The small molecule below binds the protein below.
Small molecule (SMILES): O=[N+]([O-])c1ccc2[nH]nnc2c1

Sequence of chain 1.C:
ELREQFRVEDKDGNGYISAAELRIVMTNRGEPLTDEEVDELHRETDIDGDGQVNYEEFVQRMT

Binding-site contacts:
Ligand atom O11 contacts residue LEU30 of chain 1.C at 3.6 Å.
Ligand atom C7 contacts residue MET34 of chain 1.C at 3.6 Å (hydrophobic).
Ligand atom N3 contacts residue ARG37 of chain 1.C at 3.9 Å.
Ligand atom C7 contacts residue LEU49 of chain 1.C at 3.7 Å (hydrophobic).
Ligand atom C6 contacts residue LEU49 of chain 1.C at 3.6 Å (hydrophobic).
Ligand atom C6 contacts residue THR53 of chain 1.C at 4.3 Å.
Ligand atom N2 contacts residue MET70 of chain 1.C at 3.8 Å.
Ligand atom O21 contacts residue LEU30 of chain 1.C at 4.0 Å.
Ligand atom N2 contacts residue GLU17 of chain 1.C at 3.4 Å (salt-bridge).
Ligand atom C7A contacts residue MET70 of chain 1.C at 3.9 Å (hydrophobic).
Ligand atom O21 contacts residue VAL61 of chain 1.C at 3.6 Å.
Ligand atom O21 contacts residue THR53 of chain 1.C at 3.9 Å.
Ligand atom NO1 contacts residue ARG69 of chain 1.C at 4.3 Å.
Ligand atom N3 contacts residue GLU17 of chain 1.C at 2.6 Å (salt-bridge).
Ligand atom C3A contacts residue MET70 of chain 1.C at 3.9 Å (hydrophobic).
Ligand atom C4 contacts residue GLU17 of chain 1.C at 3.4 Å.
Ligand atom N2 contacts residue ARG37 of chain 1.C at 3.0 Å (salt-bridge).
Ligand atom C4 contacts residue PHE66 of chain 1.C at 4.2 Å (hydrophobic).
Ligand atom N2 contacts residue MET34 of chain 1.C at 4.2 Å.
Ligand atom N3 contacts residue MET70 of chain 1.C at 3.8 Å.
Ligand atom C6 contacts residue ARG69 of chain 1.C at 3.6 Å.
Ligand atom C5 contacts residue ARG69 of chain 1.C at 3.9 Å.
Ligand atom O11 contacts residue THR53 of chain 1.C at 2.8 Å (h-bond).
Ligand atom O11 contacts residue LEU49 of chain 1.C at 3.8 Å.
Ligand atom C6 contacts residue MET34 of chain 1.C at 4.2 Å (hydrophobic).
Ligand atom NO1 contacts residue THR53 of chain 1.C at 3.7 Å.
Ligand atom C3A contacts residue MET34 of chain 1.C at 4.0 Å (hydrophobic).
Ligand atom C7A contacts residue MET34 of chain 1.C at 3.5 Å (hydrophobic).
Ligand atom N1 contacts residue ARG37 of chain 1.C at 3.3 Å (salt-bridge).
Ligand atom O11 contacts residue HIS50 of chain 1.C at 4.0 Å.
Ligand atom N1 contacts residue MET34 of chain 1.C at 3.7 Å.
Ligand atom C7 contacts residue ARG69 of chain 1.C at 4.0 Å.
Ligand atom C6 contacts residue LEU30 of chain 1.C at 4.3 Å (hydrophobic).
Ligand atom C4 contacts residue LEU30 of chain 1.C at 3.3 Å (hydrophobic).
Ligand atom NO1 contacts residue LEU30 of chain 1.C at 3.7 Å.
Ligand atom C3A contacts residue LEU30 of chain 1.C at 3.9 Å (hydrophobic).
Ligand atom N3 contacts residue PHE66 of chain 1.C at 4.0 Å.
Ligand atom N1 contacts residue MET70 of chain 1.C at 3.9 Å.
Ligand atom C5 contacts residue LEU30 of chain 1.C at 3.6 Å (hydrophobic).
Ligand atom C3A contacts residue GLU17 of chain 1.C at 3.6 Å.